Binding-site contacts:
Ligand atom O4 contacts residue LYS181 of chain 10.J at 4.0 Å.
Ligand atom C5 contacts residue ASN259 of chain 10.K at 3.7 Å.
Ligand atom C3 contacts residue LYS181 of chain 10.J at 4.4 Å.
Ligand atom N2 contacts residue THR116 of chain 10.J at 3.0 Å (h-bond).
Ligand atom C3 contacts residue ASN259 of chain 10.K at 3.8 Å.
Ligand atom O3 contacts residue THR116 of chain 10.J at 4.4 Å.
Ligand atom C4 contacts residue LYS181 of chain 10.J at 4.2 Å.
Ligand atom C5 contacts residue LYS181 of chain 10.J at 3.5 Å.
Ligand atom O5 contacts residue ASN259 of chain 10.K at 2.4 Å (h-bond).
Ligand atom O5 contacts residue LYS181 of chain 10.J at 4.4 Å.
Ligand atom C2 contacts residue ASN259 of chain 10.K at 2.5 Å.
Ligand atom O7 contacts residue ASN259 of chain 10.K at 3.0 Å (h-bond).
Ligand atom C7 contacts residue THR116 of chain 10.J at 3.8 Å.
Ligand atom N2 contacts residue ASN259 of chain 10.K at 2.9 Å (h-bond).
Ligand atom C6 contacts residue LYS181 of chain 10.J at 4.2 Å.
Ligand atom C7 contacts residue ASN259 of chain 10.K at 3.2 Å.
Ligand atom O6 contacts residue LYS181 of chain 10.J at 4.3 Å.
Ligand atom C8 contacts residue ASN259 of chain 10.K at 4.4 Å.
Ligand atom C3 contacts residue THR116 of chain 10.J at 4.0 Å.
Ligand atom C1 contacts residue THR116 of chain 10.J at 4.0 Å.
Ligand atom C2 contacts residue THR116 of chain 10.J at 3.8 Å.
Ligand atom C1 contacts residue ASN259 of chain 10.K at 1.4 Å.
Ligand atom C4 contacts residue ASN259 of chain 10.K at 4.2 Å.
Ligand atom C8 contacts residue THR116 of chain 10.J at 3.8 Å.

Sequence of chain 10.J:
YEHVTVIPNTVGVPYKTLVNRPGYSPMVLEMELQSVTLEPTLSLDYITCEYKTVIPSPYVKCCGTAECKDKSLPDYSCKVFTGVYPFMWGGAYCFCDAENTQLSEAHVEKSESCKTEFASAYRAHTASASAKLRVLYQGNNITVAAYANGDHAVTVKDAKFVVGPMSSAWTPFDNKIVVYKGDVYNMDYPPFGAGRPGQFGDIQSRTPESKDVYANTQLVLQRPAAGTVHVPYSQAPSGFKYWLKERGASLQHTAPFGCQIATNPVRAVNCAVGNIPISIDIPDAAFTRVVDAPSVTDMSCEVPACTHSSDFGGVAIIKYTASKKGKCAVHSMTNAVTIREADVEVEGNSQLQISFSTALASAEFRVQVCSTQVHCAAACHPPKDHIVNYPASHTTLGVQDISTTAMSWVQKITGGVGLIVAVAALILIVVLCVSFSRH

A small-molecule ligand and the protein it binds are described below.
Small molecule (SMILES): CC(=O)N[C@@H]1[C@@H](O)[C@H](O)[C@@H](CO)O[C@H]1O

Sequence of chain 10.K:
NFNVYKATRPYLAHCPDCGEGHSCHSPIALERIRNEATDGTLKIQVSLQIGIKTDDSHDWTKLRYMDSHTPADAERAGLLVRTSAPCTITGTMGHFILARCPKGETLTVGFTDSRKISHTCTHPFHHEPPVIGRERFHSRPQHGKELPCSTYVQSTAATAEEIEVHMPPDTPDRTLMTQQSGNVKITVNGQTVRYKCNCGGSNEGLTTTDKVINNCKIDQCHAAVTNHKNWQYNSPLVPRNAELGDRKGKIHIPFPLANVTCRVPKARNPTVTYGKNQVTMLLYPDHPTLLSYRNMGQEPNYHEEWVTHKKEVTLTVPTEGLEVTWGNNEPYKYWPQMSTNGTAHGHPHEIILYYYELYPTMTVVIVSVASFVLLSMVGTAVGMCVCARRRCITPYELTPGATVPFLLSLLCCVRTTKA